Binding-site contacts:
Ligand atom C3A contacts residue TRP876 of chain 1.E at 4.0 Å (hydrophobic).
Ligand atom C7A contacts residue ILE778 of chain 1.E at 3.9 Å (hydrophobic).
Ligand atom O53 contacts residue LYS994 of chain 1.E at 2.9 Å (salt-bridge).
Ligand atom C3C contacts residue ASN993 of chain 1.E at 3.3 Å.
Ligand atom C5B contacts residue TRP876 of chain 1.E at 4.3 Å (hydrophobic).
Ligand atom O1B contacts residue VAL992 of chain 1.E at 3.5 Å.
Ligand atom C2C contacts residue ASN993 of chain 1.E at 4.2 Å.
Ligand atom C5A contacts residue TRP876 of chain 1.E at 4.2 Å (hydrophobic).
Ligand atom O4 contacts residue TYR995 of chain 1.E at 4.3 Å.
Ligand atom C2B contacts residue ILE989 of chain 1.E at 4.1 Å (hydrophobic).
Ligand atom C6B contacts residue PHE990 of chain 1.E at 3.8 Å (hydrophobic).
Ligand atom O11 contacts residue SER773 of chain 1.E at 3.2 Å (h-bond).
Ligand atom C1B contacts residue PHE875 of chain 1.E at 4.4 Å (hydrophobic).
Ligand atom O41 contacts residue LYS994 of chain 1.E at 4.0 Å.
Ligand atom C1B contacts residue ASN993 of chain 1.E at 4.2 Å.
Ligand atom C2B contacts residue TRP876 of chain 1.E at 4.2 Å (hydrophobic).
Ligand atom C8B contacts residue THR879 of chain 1.E at 3.8 Å.
Ligand atom C3B contacts residue ILE989 of chain 1.E at 3.7 Å (hydrophobic).
Ligand atom C5 contacts residue LYS994 of chain 1.E at 3.6 Å.
Ligand atom C4 contacts residue LYS994 of chain 1.E at 3.9 Å.
Ligand atom C8B contacts residue PHE990 of chain 1.E at 4.2 Å (hydrophobic).
Ligand atom O4 contacts residue LYS994 of chain 1.E at 3.0 Å (salt-bridge).
Ligand atom O3C contacts residue ASN993 of chain 1.E at 4.4 Å.
Ligand atom C3B contacts residue PHE990 of chain 1.E at 4.2 Å (hydrophobic).
Ligand atom P4 contacts residue TYR995 of chain 1.E at 4.3 Å.
Ligand atom C1C contacts residue ASN993 of chain 1.E at 3.9 Å.
Ligand atom C8B contacts residue ILE989 of chain 1.E at 4.3 Å (hydrophobic).
Ligand atom O3C contacts residue TRP876 of chain 1.E at 3.7 Å.
Ligand atom C8B contacts residue ILE883 of chain 1.E at 4.2 Å (hydrophobic).
Ligand atom O1B contacts residue ASN993 of chain 1.E at 3.2 Å (h-bond).
Ligand atom O1A contacts residue ASN993 of chain 1.E at 4.1 Å.
Ligand atom C2B contacts residue VAL992 of chain 1.E at 4.4 Å (hydrophobic).
Ligand atom C1B contacts residue TRP876 of chain 1.E at 4.4 Å (hydrophobic).
Ligand atom O51 contacts residue LYS994 of chain 1.E at 3.1 Å (salt-bridge).
Ligand atom C4A contacts residue TRP876 of chain 1.E at 4.3 Å (hydrophobic).
Ligand atom O5 contacts residue LYS994 of chain 1.E at 3.7 Å.
Ligand atom P5 contacts residue LYS994 of chain 1.E at 3.4 Å.
Ligand atom C2B contacts residue PHE875 of chain 1.E at 3.7 Å (hydrophobic).
Ligand atom O42 contacts residue TYR995 of chain 1.E at 3.4 Å (h-bond).
Ligand atom P4 contacts residue LYS994 of chain 1.E at 4.1 Å.

Sequence of chain 1.E:
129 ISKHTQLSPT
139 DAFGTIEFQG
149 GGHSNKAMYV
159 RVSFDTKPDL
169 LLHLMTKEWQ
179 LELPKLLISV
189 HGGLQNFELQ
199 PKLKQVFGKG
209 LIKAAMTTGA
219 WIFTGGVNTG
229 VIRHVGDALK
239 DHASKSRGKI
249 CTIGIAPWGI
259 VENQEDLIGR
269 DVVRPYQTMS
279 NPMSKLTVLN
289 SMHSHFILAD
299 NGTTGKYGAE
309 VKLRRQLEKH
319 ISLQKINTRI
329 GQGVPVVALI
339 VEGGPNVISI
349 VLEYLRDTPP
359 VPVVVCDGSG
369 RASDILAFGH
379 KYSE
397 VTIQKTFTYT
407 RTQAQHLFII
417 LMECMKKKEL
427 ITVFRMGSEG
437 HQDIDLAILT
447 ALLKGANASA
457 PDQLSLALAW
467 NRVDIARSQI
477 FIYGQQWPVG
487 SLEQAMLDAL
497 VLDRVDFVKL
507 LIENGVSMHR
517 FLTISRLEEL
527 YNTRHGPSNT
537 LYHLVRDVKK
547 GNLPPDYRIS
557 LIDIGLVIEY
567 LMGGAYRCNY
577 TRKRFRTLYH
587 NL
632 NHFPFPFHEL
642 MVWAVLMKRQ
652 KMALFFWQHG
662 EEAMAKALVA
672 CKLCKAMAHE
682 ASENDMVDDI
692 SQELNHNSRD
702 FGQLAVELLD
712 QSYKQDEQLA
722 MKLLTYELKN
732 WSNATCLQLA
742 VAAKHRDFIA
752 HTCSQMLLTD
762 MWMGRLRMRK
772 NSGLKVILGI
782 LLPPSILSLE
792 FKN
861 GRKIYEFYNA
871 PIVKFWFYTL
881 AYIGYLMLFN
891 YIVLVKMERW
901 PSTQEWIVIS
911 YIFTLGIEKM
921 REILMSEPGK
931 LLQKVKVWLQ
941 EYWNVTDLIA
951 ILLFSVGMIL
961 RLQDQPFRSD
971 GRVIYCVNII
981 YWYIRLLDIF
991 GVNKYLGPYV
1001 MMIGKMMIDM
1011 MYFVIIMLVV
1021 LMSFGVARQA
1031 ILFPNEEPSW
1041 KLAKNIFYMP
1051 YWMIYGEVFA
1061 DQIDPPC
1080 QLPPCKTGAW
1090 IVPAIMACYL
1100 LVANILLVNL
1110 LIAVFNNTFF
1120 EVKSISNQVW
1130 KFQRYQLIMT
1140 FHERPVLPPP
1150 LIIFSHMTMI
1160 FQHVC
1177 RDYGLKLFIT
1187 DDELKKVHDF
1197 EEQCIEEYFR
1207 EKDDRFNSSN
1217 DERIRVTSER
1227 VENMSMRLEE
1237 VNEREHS

The small molecule below binds the protein below.
Small molecule (SMILES): CCCCCCCC(=O)OC[C@H](COP(=O)(O)O[C@@H]1[C@H](O)[C@H](O)[C@@H](OP(=O)(O)O)[C@H](OP(=O)(O)O)[C@H]1O)OC(=O)CCCCCCC